The small molecule below binds the protein below.
Small molecule (SMILES): O=S(=O)(O)c1cccc2cccc(Nc3ccccc3)c12

Sequence of chain 1.C:
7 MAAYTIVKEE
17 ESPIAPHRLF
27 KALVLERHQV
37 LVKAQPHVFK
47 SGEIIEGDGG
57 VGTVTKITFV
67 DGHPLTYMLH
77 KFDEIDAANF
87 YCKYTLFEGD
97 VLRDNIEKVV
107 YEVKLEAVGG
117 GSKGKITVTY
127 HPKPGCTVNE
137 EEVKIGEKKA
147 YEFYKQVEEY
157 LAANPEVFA

Binding-site contacts:
Ligand atom C3 contacts residue VAL30 of chain 1.C at 4.1 Å (hydrophobic).
Ligand atom C12 contacts residue GLU16 of chain 1.C at 3.6 Å.
Ligand atom C4 contacts residue VAL30 of chain 1.C at 4.0 Å (hydrophobic).
Ligand atom C11 contacts residue TYR150 of chain 1.C at 4.1 Å (hydrophobic).
Ligand atom C13 contacts residue TYR150 of chain 1.C at 2.9 Å (hydrophobic).
Ligand atom C10 contacts residue ILE122 of chain 1.C at 4.0 Å (hydrophobic).
Ligand atom C6 contacts residue ARG33 of chain 1.C at 3.9 Å.
Ligand atom C14 contacts residue LEU25 of chain 1.C at 3.1 Å (hydrophobic).
Ligand atom N contacts residue LEU29 of chain 1.C at 4.1 Å.
Ligand atom O3 contacts residue LYS14 of chain 1.C at 3.2 Å.
Ligand atom O1 contacts residue ALA146 of chain 1.C at 3.9 Å.
Ligand atom C14 contacts residue SER18 of chain 1.C at 3.8 Å.
Ligand atom C8 contacts residue ALA146 of chain 1.C at 4.1 Å (hydrophobic).
Ligand atom C1 contacts residue LEU29 of chain 1.C at 3.7 Å (hydrophobic).
Ligand atom C15 contacts residue LEU111 of chain 1.C at 4.0 Å (hydrophobic).
Ligand atom C6 contacts residue TYR90 of chain 1.C at 3.8 Å (hydrophobic).
Ligand atom O1 contacts residue TYR147 of chain 1.C at 4.1 Å.
Ligand atom N contacts residue ILE122 of chain 1.C at 4.1 Å.
Ligand atom O1 contacts residue TYR150 of chain 1.C at 3.1 Å.
Ligand atom S contacts residue LYS14 of chain 1.C at 3.9 Å.
Ligand atom C14 contacts residue TYR150 of chain 1.C at 4.1 Å (hydrophobic).
Ligand atom C4 contacts residue ARG33 of chain 1.C at 4.1 Å.
Ligand atom C12 contacts residue TYR150 of chain 1.C at 3.1 Å (hydrophobic).
Ligand atom C3 contacts residue VAL109 of chain 1.C at 4.0 Å (hydrophobic).
Ligand atom C3 contacts residue LEU29 of chain 1.C at 3.5 Å (hydrophobic).
Ligand atom C13 contacts residue GLU16 of chain 1.C at 3.6 Å.
Ligand atom C7 contacts residue TYR107 of chain 1.C at 4.0 Å (hydrophobic).
Ligand atom O2 contacts residue LYS14 of chain 1.C at 3.5 Å.
Ligand atom C4 contacts residue LEU29 of chain 1.C at 3.8 Å (hydrophobic).
Ligand atom C1 contacts residue ILE122 of chain 1.C at 4.0 Å (hydrophobic).
Ligand atom C2 contacts residue LEU29 of chain 1.C at 3.2 Å (hydrophobic).
Ligand atom C16 contacts residue ILE122 of chain 1.C at 3.8 Å (hydrophobic).
Ligand atom C4 contacts residue VAL109 of chain 1.C at 4.0 Å (hydrophobic).
Ligand atom C13 contacts residue LEU25 of chain 1.C at 3.7 Å (hydrophobic).
Ligand atom C5 contacts residue ARG33 of chain 1.C at 4.0 Å.
Ligand atom C15 contacts residue LEU25 of chain 1.C at 3.6 Å (hydrophobic).
Ligand atom O3 contacts residue ILE122 of chain 1.C at 4.0 Å.
Ligand atom C13 contacts residue SER18 of chain 1.C at 3.9 Å.
Ligand atom C16 contacts residue LEU111 of chain 1.C at 4.1 Å (hydrophobic).
Ligand atom C8 contacts residue ILE122 of chain 1.C at 4.0 Å (hydrophobic).